Sequence of chain 1.A:
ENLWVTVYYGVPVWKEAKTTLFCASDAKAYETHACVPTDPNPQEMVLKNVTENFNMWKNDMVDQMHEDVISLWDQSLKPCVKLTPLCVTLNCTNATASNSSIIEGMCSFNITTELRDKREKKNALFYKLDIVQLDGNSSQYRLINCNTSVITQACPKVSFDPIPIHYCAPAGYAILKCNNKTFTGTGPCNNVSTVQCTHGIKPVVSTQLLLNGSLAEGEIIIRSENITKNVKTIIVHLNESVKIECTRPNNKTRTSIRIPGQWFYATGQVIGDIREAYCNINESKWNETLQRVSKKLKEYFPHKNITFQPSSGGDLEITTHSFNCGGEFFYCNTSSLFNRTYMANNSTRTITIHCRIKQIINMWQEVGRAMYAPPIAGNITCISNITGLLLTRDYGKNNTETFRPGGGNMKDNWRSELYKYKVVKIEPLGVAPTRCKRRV

This protein binds this small molecule.
Small molecule (SMILES): CC(=O)N[C@H]1[C@H](O[C@H]2[C@H](O)[C@@H](NC(C)=O)CO[C@@H]2CO)O[C@H](CO)[C@@H](O[C@@H]2O[C@H](CO[C@H]3O[C@H](CO[C@H]4O[C@H](CO)[C@@H](O)[C@H](O)[C@@H]4O)[C@@H](O)[C@H](O)[C@@H]3O)[C@@H](O)[C@H](O[C@H]3O[C@H](CO)[C@@H](O)[C@H](O)[C@@H]3O)[C@@H]2O)[C@@H]1O

Sequence of chain 1.C:
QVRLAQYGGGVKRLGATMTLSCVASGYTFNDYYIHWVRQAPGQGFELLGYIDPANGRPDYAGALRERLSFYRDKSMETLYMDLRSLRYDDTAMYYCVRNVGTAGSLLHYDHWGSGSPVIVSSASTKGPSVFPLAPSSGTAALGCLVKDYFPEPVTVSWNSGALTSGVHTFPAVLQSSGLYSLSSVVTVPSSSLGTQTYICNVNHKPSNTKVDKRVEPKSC

Binding-site contacts:
Ligand atom N2 contacts residue ARG152 of chain 1.A at 3.6 Å.
Ligand atom O4 contacts residue THR19 of chain 1.C at 3.4 Å.
Ligand atom O7 contacts residue ARG152 of chain 1.A at 2.8 Å (salt-bridge).
Ligand atom N2 contacts residue ASN157 of chain 1.A at 2.9 Å (h-bond).
Ligand atom C6 contacts residue TYR71 of chain 1.C at 3.6 Å (hydrophobic).
Ligand atom C6 contacts residue THR158 of chain 1.A at 3.7 Å.
Ligand atom C1 contacts residue ASP73 of chain 1.C at 3.7 Å.
Ligand atom O6 contacts residue SER75 of chain 1.C at 3.9 Å.
Ligand atom C4 contacts residue ASP73 of chain 1.C at 3.6 Å.
Ligand atom O5 contacts residue THR19 of chain 1.C at 3.5 Å.
Ligand atom O3 contacts residue TYR80 of chain 1.C at 3.1 Å.
Ligand atom C7 contacts residue ARG152 of chain 1.A at 3.1 Å.
Ligand atom C8 contacts residue ARG152 of chain 1.A at 3.9 Å.
Ligand atom C5 contacts residue THR19 of chain 1.C at 3.8 Å.
Ligand atom O6 contacts residue TYR71 of chain 1.C at 3.6 Å.
Ligand atom O3 contacts residue GLY324 of chain 1.A at 3.4 Å.
Ligand atom C2 contacts residue ARG152 of chain 1.A at 3.8 Å.
Ligand atom C6 contacts residue TYR71 of chain 1.C at 3.6 Å (hydrophobic).
Ligand atom C2 contacts residue ASN157 of chain 1.A at 2.5 Å.
Ligand atom C6 contacts residue MET76 of chain 1.C at 3.8 Å (hydrophobic).
Ligand atom C4 contacts residue TYR71 of chain 1.C at 3.9 Å (hydrophobic).
Ligand atom O6 contacts residue ASP73 of chain 1.C at 2.5 Å (salt-bridge).
Ligand atom O5 contacts residue ASN157 of chain 1.A at 2.5 Å (h-bond).
Ligand atom C5 contacts residue TYR71 of chain 1.C at 3.6 Å (hydrophobic).
Ligand atom O6 contacts residue THR158 of chain 1.A at 2.6 Å (h-bond).
Ligand atom C7 contacts residue ASN157 of chain 1.A at 4.0 Å.
Ligand atom C6 contacts residue SER75 of chain 1.C at 3.3 Å.
Ligand atom O6 contacts residue MET76 of chain 1.C at 3.5 Å.
Ligand atom C1 contacts residue ASN157 of chain 1.A at 1.5 Å.
Ligand atom O2 contacts residue TYR71 of chain 1.C at 3.5 Å.
Ligand atom C6 contacts residue ASP73 of chain 1.C at 3.4 Å.
Ligand atom C3 contacts residue ASN157 of chain 1.A at 3.9 Å.
Ligand atom O4 contacts residue ASP73 of chain 1.C at 3.9 Å.
Ligand atom O4 contacts residue TYR71 of chain 1.C at 2.6 Å (h-bond).
Ligand atom C3 contacts residue TYR80 of chain 1.C at 3.8 Å (hydrophobic).
Ligand atom O3 contacts residue GLY325 of chain 1.A at 3.2 Å (h-bond).
Ligand atom C2 contacts residue ASP73 of chain 1.C at 3.8 Å.
Ligand atom O5 contacts residue ASP73 of chain 1.C at 2.9 Å (salt-bridge).
Ligand atom C5 contacts residue ASP73 of chain 1.C at 3.5 Å.
Ligand atom C5 contacts residue ASN157 of chain 1.A at 3.7 Å.